Sequence of chain 1.C:
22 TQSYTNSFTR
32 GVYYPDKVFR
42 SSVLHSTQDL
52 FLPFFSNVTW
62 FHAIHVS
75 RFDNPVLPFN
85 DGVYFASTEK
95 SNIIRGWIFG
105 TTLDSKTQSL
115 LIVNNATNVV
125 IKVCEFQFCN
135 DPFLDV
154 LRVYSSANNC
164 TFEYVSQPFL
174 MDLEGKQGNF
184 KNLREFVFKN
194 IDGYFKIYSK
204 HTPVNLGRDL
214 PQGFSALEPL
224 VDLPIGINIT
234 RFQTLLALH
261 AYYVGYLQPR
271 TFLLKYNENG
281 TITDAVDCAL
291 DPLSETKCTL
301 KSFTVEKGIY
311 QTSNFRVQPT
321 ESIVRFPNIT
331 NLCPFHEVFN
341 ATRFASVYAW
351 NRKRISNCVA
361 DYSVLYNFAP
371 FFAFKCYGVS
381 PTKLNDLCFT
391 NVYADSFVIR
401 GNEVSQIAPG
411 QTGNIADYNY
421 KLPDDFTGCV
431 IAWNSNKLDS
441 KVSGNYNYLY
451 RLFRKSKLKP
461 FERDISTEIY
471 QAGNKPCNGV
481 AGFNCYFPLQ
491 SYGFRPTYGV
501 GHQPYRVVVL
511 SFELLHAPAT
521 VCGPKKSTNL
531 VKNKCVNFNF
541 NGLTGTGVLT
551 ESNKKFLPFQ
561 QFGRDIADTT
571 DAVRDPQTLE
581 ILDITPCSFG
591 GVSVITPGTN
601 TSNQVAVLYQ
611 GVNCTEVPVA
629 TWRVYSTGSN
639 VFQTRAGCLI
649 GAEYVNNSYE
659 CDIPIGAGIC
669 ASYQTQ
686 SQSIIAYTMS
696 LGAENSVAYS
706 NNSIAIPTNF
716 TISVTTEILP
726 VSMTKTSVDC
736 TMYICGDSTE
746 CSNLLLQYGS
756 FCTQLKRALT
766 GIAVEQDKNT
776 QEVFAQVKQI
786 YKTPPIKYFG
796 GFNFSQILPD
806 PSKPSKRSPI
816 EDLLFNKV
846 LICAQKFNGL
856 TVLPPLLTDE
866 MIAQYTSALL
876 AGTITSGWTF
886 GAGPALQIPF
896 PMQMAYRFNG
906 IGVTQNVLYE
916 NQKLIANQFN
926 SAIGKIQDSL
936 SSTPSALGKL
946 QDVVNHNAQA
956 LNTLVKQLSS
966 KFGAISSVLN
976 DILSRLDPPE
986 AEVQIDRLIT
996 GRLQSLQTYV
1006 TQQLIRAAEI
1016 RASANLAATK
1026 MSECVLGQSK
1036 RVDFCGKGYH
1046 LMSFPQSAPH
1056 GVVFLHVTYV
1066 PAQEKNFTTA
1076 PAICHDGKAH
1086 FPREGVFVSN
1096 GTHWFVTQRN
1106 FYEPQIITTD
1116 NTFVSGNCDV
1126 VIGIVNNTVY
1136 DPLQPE

This protein binds this small molecule.
Small molecule (SMILES): CC(=O)N[C@H]1[C@H](O[C@H]2[C@H](O)[C@@H](NC(C)=O)CO[C@@H]2CO)O[C@H](CO)[C@@H](O)[C@@H]1O

Binding-site contacts:
Ligand atom C3 contacts residue ASN1131 of chain 1.C at 3.8 Å.
Ligand atom N2 contacts residue ASN1131 of chain 1.C at 2.9 Å (h-bond).
Ligand atom O7 contacts residue ASN1131 of chain 1.C at 3.2 Å (h-bond).
Ligand atom C2 contacts residue ASN1131 of chain 1.C at 2.5 Å.
Ligand atom O5 contacts residue ASN1131 of chain 1.C at 2.4 Å (h-bond).
Ligand atom C1 contacts residue ASN1131 of chain 1.C at 1.4 Å.
Ligand atom C5 contacts residue ASN1131 of chain 1.C at 3.7 Å.
Ligand atom C8 contacts residue ASN1131 of chain 1.C at 3.6 Å.
Ligand atom C7 contacts residue ASN1131 of chain 1.C at 3.2 Å.
Ligand atom C4 contacts residue ASN1131 of chain 1.C at 4.2 Å.